Binding-site contacts:
Ligand atom OP1 contacts residue LYS237 of chain 1.A at 2.7 Å (salt-bridge).
Ligand atom C2 contacts residue DG12 of chain 1.C at 3.2 Å.
Ligand atom OP1 contacts residue ALA236 of chain 1.A at 3.0 Å (h-bond).
Ligand atom N3 contacts residue DA6 of chain 1.C at 2.7 Å (h-bond).
Ligand atom O4 contacts residue DT8 of chain 1.C at 3.3 Å (h-bond).
Ligand atom N3 contacts residue DG12 of chain 1.C at 2.7 Å (h-bond).
Ligand atom C2 contacts residue DA6 of chain 1.C at 3.4 Å.
Ligand atom C2 contacts residue DC7 of chain 1.C at 3.4 Å.
Ligand atom N4 contacts residue DA9 of chain 1.C at 3.2 Å (h-bond).
Ligand atom N1 contacts residue DC11 of chain 1.C at 2.9 Å (h-bond).
Ligand atom O4 contacts residue DA6 of chain 1.C at 3.0 Å (h-bond).
Ligand atom N2 contacts residue DC11 of chain 1.C at 2.9 Å (h-bond).
Ligand atom C2 contacts residue DG12 of chain 1.C at 3.1 Å.
Ligand atom O5' contacts residue GLY234 of chain 1.A at 3.3 Å (h-bond).
Ligand atom N2 contacts residue DG12 of chain 1.C at 3.2 Å (h-bond).
Ligand atom N3 contacts residue DA9 of chain 1.C at 2.9 Å (h-bond).
Ligand atom N4 contacts residue DG12 of chain 1.C at 2.9 Å (h-bond).
Ligand atom C2 contacts residue DG10 of chain 1.C at 3.3 Å.
Ligand atom OP2 contacts residue NA1 of chain 1.D at 2.7 Å (h-bond).
Ligand atom O6 contacts residue DC11 of chain 1.C at 2.9 Å (h-bond).
Ligand atom OP1 contacts residue GLY234 of chain 1.A at 3.1 Å.
Ligand atom N4 contacts residue DG10 of chain 1.C at 2.9 Å (h-bond).
Ligand atom N3 contacts residue DG12 of chain 1.C at 3.1 Å (h-bond).
Ligand atom O6 contacts residue DC7 of chain 1.C at 3.0 Å (h-bond).
Ligand atom O2 contacts residue DG10 of chain 1.C at 2.8 Å (h-bond).
Ligand atom N6 contacts residue DT8 of chain 1.C at 3.0 Å (h-bond).
Ligand atom N1 contacts residue DT8 of chain 1.C at 2.8 Å (h-bond).
Ligand atom O6 contacts residue DG10 of chain 1.C at 2.9 Å (h-bond).
Ligand atom O2 contacts residue DG10 of chain 1.C at 3.1 Å (h-bond).
Ligand atom C4 contacts residue DG12 of chain 1.C at 3.2 Å.
Ligand atom O3' contacts residue GLY232 of chain 1.A at 3.2 Å.
Ligand atom OP1 contacts residue GLY232 of chain 1.A at 2.8 Å (h-bond).
Ligand atom O2 contacts residue DG12 of chain 1.C at 2.7 Å (h-bond).
Ligand atom C5' contacts residue GLY232 of chain 1.A at 3.3 Å.
Ligand atom O2 contacts residue DA6 of chain 1.C at 3.2 Å (h-bond).
Ligand atom O4 contacts residue DA9 of chain 1.C at 2.9 Å (h-bond).
Ligand atom C2 contacts residue DT8 of chain 1.C at 3.4 Å.
Ligand atom N3 contacts residue DG10 of chain 1.C at 2.9 Å (h-bond).
Ligand atom N1 contacts residue DC7 of chain 1.C at 2.9 Å (h-bond).
Ligand atom N2 contacts residue DC7 of chain 1.C at 2.8 Å (h-bond).

Sequence of chain 1.A:
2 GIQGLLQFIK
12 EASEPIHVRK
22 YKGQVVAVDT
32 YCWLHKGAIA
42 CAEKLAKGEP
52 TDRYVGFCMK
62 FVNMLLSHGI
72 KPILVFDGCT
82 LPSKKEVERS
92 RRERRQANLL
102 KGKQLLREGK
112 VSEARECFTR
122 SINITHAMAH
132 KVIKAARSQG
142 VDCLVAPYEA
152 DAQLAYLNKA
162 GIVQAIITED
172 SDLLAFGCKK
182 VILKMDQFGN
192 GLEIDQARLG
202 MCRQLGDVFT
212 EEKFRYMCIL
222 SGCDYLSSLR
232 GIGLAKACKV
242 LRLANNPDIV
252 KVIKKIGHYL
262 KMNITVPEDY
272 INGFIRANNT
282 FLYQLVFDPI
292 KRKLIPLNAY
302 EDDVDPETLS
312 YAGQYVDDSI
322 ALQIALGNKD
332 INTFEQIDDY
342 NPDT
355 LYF

This small molecule binds to this protein.
Small molecule (SMILES): Cc1cn([C@H]2C[C@H](O[P](=O)(O)OC[C@H]3O[C@@H](n4cnc5c(N)ncnc54)C[C@@H]3O[P](=O)(O)OC[C@H]3O[C@@H](n4cnc5c(=O)nc(N)[nH]c54)C[C@@H]3O[P](=O)(O)OC[C@H]3O[C@@H](n4cc(C)c(=O)[nH]c4=O)C[C@@H]3O[P](=O)(O)OC[C@H]3O[C@@H](n4cnc5c(N)ncnc54)C[C@@H]3O)[C@@H](CO[P](=O)(O)O[C@H]3C[C@H](n4ccc(N)nc4=O)O[C@@H]3CO[P](=O)(O)O[C@H]3C[C@H](n4cnc5c(=O)nc(N)[nH]c54)O[C@@H]3CO[P](=O)(O)O[C@H]3C[C@H](n4ccc(N)nc4=O)O[C@@H]3CO)O2)c(=O)[nH]c1=O